Binding-site contacts:
Ligand atom C19 contacts residue ASN170 of chain 1.A at 3.8 Å.
Ligand atom C02 contacts residue ASN170 of chain 1.A at 2.9 Å.
Ligand atom C13 contacts residue GLU166 of chain 1.A at 2.8 Å.
Ligand atom N17 contacts residue LEU167 of chain 1.A at 3.5 Å.
Ligand atom N17 contacts residue PRO60 of chain 1.A at 4.0 Å.
Ligand atom C13 contacts residue LEU167 of chain 1.A at 3.9 Å (hydrophobic).
Ligand atom C18 contacts residue ASN170 of chain 1.A at 3.7 Å.
Ligand atom C03 contacts residue ASN170 of chain 1.A at 3.2 Å.
Ligand atom C13 contacts residue ASN64 of chain 1.A at 4.2 Å.
Ligand atom C14 contacts residue PHE163 of chain 1.A at 3.9 Å (hydrophobic).
Ligand atom C23 contacts residue ASN170 of chain 1.A at 3.6 Å.
Ligand atom C05 contacts residue ASN170 of chain 1.A at 3.8 Å.
Ligand atom C20 contacts residue GLU174 of chain 1.A at 3.7 Å.
Ligand atom C21 contacts residue GLU174 of chain 1.A at 3.3 Å.
Ligand atom O15 contacts residue ASN64 of chain 1.A at 2.6 Å (h-bond).
Ligand atom O15 contacts residue GLY61 of chain 1.A at 3.7 Å.
Ligand atom C19 contacts residue TYR171 of chain 1.A at 4.0 Å (hydrophobic).
Ligand atom C12 contacts residue GLU166 of chain 1.A at 3.6 Å.
Ligand atom C20 contacts residue PHE10 of chain 1.A at 3.6 Å (hydrophobic).
Ligand atom C01 contacts residue ASN170 of chain 1.A at 3.3 Å.
Ligand atom C14 contacts residue ASN64 of chain 1.A at 3.5 Å.
Ligand atom C12 contacts residue ASN170 of chain 1.A at 3.4 Å.
Ligand atom O16 contacts residue GLU166 of chain 1.A at 3.9 Å.
Ligand atom C24 contacts residue ASN170 of chain 1.A at 3.6 Å.
Ligand atom C08 contacts residue ASN170 of chain 1.A at 4.0 Å.
Ligand atom O16 contacts residue PHE163 of chain 1.A at 3.5 Å.
Ligand atom C10 contacts residue ASN170 of chain 1.A at 3.3 Å.
Ligand atom C01 contacts residue MET169 of chain 1.A at 4.0 Å (hydrophobic).
Ligand atom C12 contacts residue LEU167 of chain 1.A at 3.5 Å (hydrophobic).
Ligand atom C04 contacts residue ASN170 of chain 1.A at 3.7 Å.
Ligand atom N17 contacts residue ASN170 of chain 1.A at 3.5 Å (h-bond).
Ligand atom S11 contacts residue ASN170 of chain 1.A at 3.9 Å.
Ligand atom C14 contacts residue GLU166 of chain 1.A at 3.8 Å.
Ligand atom C20 contacts residue ASN170 of chain 1.A at 4.2 Å.
Ligand atom N09 contacts residue ASN170 of chain 1.A at 3.3 Å (h-bond).
Ligand atom C12 contacts residue ASN64 of chain 1.A at 4.2 Å.
Ligand atom C25 contacts residue GLU166 of chain 1.A at 3.9 Å.
Ligand atom C24 contacts residue GLU166 of chain 1.A at 4.0 Å.
Ligand atom S11 contacts residue ASN64 of chain 1.A at 3.7 Å.
Ligand atom C25 contacts residue ASN170 of chain 1.A at 3.1 Å.

Sequence of chain 1.A:
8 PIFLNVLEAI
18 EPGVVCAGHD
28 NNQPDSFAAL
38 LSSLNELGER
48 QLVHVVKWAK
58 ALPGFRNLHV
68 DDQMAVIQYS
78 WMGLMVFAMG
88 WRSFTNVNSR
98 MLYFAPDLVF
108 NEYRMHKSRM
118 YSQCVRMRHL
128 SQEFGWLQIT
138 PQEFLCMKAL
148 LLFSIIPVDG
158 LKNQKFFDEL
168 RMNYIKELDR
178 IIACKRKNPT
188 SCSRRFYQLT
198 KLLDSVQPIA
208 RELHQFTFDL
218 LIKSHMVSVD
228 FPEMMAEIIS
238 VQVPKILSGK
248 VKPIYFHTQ

This small molecule binds to this protein.
Small molecule (SMILES): Cc1ccc(OCCn2c(SCCC(=O)O)nc3ccccc32)cc1